This protein binds this small molecule.
Small molecule (SMILES): N#Cc1ccccc1O

Binding-site contacts:
Ligand atom CAC contacts residue LEU102 of chain 1.A at 4.0 Å (hydrophobic).
Ligand atom CAD contacts residue ARG119 of chain 1.A at 3.7 Å.
Ligand atom CAH contacts residue ASP112 of chain 1.A at 3.3 Å.
Ligand atom CAF contacts residue TYR111 of chain 1.A at 3.8 Å (hydrophobic).
Ligand atom NAA contacts residue LEU102 of chain 1.A at 4.4 Å.
Ligand atom CAH contacts residue LYS108 of chain 1.A at 4.4 Å.
Ligand atom OAB contacts residue LEU102 of chain 1.A at 3.5 Å.
Ligand atom OAB contacts residue ASP112 of chain 1.A at 2.4 Å (salt-bridge).
Ligand atom OAB contacts residue LYS108 of chain 1.A at 3.2 Å (salt-bridge).
Ligand atom CAF contacts residue ARG119 of chain 1.A at 3.8 Å.
Ligand atom CAG contacts residue LEU102 of chain 1.A at 4.2 Å (hydrophobic).
Ligand atom CAF contacts residue ASP112 of chain 1.A at 3.4 Å.
Ligand atom CAI contacts residue LEU102 of chain 1.A at 3.8 Å (hydrophobic).
Ligand atom CAF contacts residue LEU102 of chain 1.A at 4.2 Å (hydrophobic).
Ligand atom CAD contacts residue TYR111 of chain 1.A at 4.2 Å (hydrophobic).
Ligand atom NAA contacts residue LYS108 of chain 1.A at 3.4 Å.
Ligand atom CAC contacts residue LYS108 of chain 1.A at 3.8 Å.
Ligand atom CAH contacts residue LEU102 of chain 1.A at 3.6 Å (hydrophobic).

Sequence of chain 1.A:
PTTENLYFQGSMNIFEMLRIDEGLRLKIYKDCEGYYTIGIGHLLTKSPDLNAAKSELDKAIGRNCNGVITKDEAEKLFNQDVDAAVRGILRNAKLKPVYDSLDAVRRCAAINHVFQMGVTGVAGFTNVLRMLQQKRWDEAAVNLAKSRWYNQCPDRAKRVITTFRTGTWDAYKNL